A small-molecule ligand and the protein it binds are described below.
Small molecule (SMILES): CC(=O)N[C@H]1[C@H](O[C@H]2[C@H](O)[C@@H](NC(C)=O)CO[C@@H]2CO)O[C@H](CO)[C@@H](O)[C@@H]1O

Binding-site contacts:
Ligand atom C8 contacts residue ARG311 of chain 1.G at 4.1 Å.
Ligand atom C6 contacts residue GLU270 of chain 1.G at 3.9 Å.
Ligand atom O7 contacts residue ARG311 of chain 1.G at 3.7 Å.
Ligand atom N2 contacts residue LYS267 of chain 1.G at 4.4 Å.
Ligand atom O6 contacts residue GLU270 of chain 1.G at 4.4 Å.
Ligand atom C2 contacts residue ASN312 of chain 1.G at 2.4 Å.
Ligand atom O5 contacts residue ASN312 of chain 1.G at 2.4 Å (h-bond).
Ligand atom C3 contacts residue ASN312 of chain 1.G at 3.7 Å.
Ligand atom O7 contacts residue ASN312 of chain 1.G at 3.3 Å (h-bond).
Ligand atom N2 contacts residue ASN312 of chain 1.G at 2.8 Å (h-bond).
Ligand atom C7 contacts residue ARG311 of chain 1.G at 4.4 Å.
Ligand atom O7 contacts residue SER309 of chain 1.G at 4.4 Å.
Ligand atom C8 contacts residue GLU315 of chain 1.G at 3.5 Å.
Ligand atom C4 contacts residue ASN312 of chain 1.G at 4.2 Å.
Ligand atom C5 contacts residue ASN312 of chain 1.G at 3.7 Å.
Ligand atom C1 contacts residue ASN312 of chain 1.G at 1.5 Å.
Ligand atom C7 contacts residue ASN312 of chain 1.G at 3.3 Å.
Ligand atom C8 contacts residue ASN312 of chain 1.G at 3.8 Å.

Sequence of chain 1.G:
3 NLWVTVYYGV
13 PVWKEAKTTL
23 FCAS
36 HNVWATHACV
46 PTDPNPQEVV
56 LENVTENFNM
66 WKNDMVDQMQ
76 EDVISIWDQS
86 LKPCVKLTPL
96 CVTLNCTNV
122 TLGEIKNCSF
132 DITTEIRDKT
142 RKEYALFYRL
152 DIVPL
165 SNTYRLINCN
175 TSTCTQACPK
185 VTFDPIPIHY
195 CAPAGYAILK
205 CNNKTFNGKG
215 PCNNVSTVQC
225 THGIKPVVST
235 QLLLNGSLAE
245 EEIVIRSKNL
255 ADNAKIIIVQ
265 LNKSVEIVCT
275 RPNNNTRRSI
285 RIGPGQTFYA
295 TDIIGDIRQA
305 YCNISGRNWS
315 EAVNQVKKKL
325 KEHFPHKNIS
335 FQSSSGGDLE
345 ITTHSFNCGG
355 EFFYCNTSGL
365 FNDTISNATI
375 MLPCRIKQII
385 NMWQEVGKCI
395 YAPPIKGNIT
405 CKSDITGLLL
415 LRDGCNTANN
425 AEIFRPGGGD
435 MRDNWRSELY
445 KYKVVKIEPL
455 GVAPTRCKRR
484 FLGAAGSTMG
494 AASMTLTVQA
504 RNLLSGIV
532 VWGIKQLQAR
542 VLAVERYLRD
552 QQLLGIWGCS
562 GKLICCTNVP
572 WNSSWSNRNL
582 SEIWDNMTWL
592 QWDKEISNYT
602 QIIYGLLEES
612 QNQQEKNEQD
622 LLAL